A small-molecule ligand and the protein it binds are described below.
Small molecule (SMILES): CC(=O)N[C@H]1[C@H](O[C@H]2[C@H](O)[C@@H](NC(C)=O)CO[C@@H]2CO)O[C@H](CO)[C@@H](O[C@@H]2O[C@H](CO[C@H]3O[C@H](CO)[C@@H](O)[C@H](O)[C@@H]3O)[C@@H](O)[C@H](O[C@H]3O[C@H](CO)[C@@H](O)[C@H](O)[C@@H]3O)[C@@H]2O)[C@@H]1O

Binding-site contacts:
Ligand atom C6 contacts residue ASN265 of chain 1.D at 4.1 Å.
Ligand atom O6 contacts residue ASN265 of chain 1.D at 4.0 Å.
Ligand atom O5 contacts residue ASN265 of chain 1.D at 1.9 Å (h-bond).
Ligand atom C7 contacts residue ASN301 of chain 1.D at 4.2 Å.
Ligand atom C3 contacts residue ASN265 of chain 1.D at 3.9 Å.
Ligand atom C4 contacts residue ASN265 of chain 1.D at 4.1 Å.
Ligand atom C7 contacts residue ASN265 of chain 1.D at 3.9 Å.
Ligand atom C2 contacts residue ASN265 of chain 1.D at 2.7 Å.
Ligand atom N2 contacts residue ASN265 of chain 1.D at 3.3 Å (h-bond).
Ligand atom C1 contacts residue ASN265 of chain 1.D at 1.4 Å.
Ligand atom C8 contacts residue ASN301 of chain 1.D at 3.8 Å.
Ligand atom O5 contacts residue ARG412 of chain 1.D at 4.0 Å.
Ligand atom O7 contacts residue ASN265 of chain 1.D at 4.2 Å.
Ligand atom C5 contacts residue ASN265 of chain 1.D at 3.2 Å.
Ligand atom O6 contacts residue VAL414 of chain 1.D at 3.8 Å.
Ligand atom O7 contacts residue ASN301 of chain 1.D at 3.9 Å.

Sequence of chain 1.D:
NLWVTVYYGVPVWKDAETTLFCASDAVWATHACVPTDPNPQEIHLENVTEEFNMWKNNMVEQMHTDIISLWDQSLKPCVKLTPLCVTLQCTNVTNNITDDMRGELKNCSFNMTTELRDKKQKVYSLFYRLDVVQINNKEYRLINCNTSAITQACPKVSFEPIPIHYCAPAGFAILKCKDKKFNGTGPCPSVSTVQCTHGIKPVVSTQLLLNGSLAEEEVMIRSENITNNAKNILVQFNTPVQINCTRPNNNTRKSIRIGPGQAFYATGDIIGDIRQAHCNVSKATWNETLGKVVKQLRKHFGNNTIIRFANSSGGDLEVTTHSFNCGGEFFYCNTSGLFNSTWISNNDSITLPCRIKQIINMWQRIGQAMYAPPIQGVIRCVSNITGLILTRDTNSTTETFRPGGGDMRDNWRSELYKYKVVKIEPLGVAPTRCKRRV